Binding-site contacts:
Ligand atom C6 contacts residue VAL197 of chain 1.D at 4.2 Å (hydrophobic).
Ligand atom O3 contacts residue ARG195 of chain 1.D at 2.6 Å (salt-bridge).
Ligand atom O3 contacts residue SER214 of chain 1.D at 4.4 Å.
Ligand atom O7 contacts residue ARG195 of chain 1.D at 3.9 Å.
Ligand atom C8 contacts residue PHE215 of chain 1.D at 4.1 Å (hydrophobic).
Ligand atom C3 contacts residue SER214 of chain 1.D at 3.7 Å.
Ligand atom N2 contacts residue ASN152 of chain 1.D at 3.0 Å (h-bond).
Ligand atom O5 contacts residue ASN152 of chain 1.D at 2.3 Å (h-bond).
Ligand atom C7 contacts residue ARG199 of chain 1.D at 4.2 Å.
Ligand atom C3 contacts residue ASN152 of chain 1.D at 3.8 Å.
Ligand atom C2 contacts residue ASN152 of chain 1.D at 2.5 Å.
Ligand atom C8 contacts residue ARG216 of chain 1.D at 4.0 Å.
Ligand atom C3 contacts residue ARG195 of chain 1.D at 3.7 Å.
Ligand atom C1 contacts residue SER214 of chain 1.D at 3.8 Å.
Ligand atom O7 contacts residue SER212 of chain 1.D at 4.3 Å.
Ligand atom C2 contacts residue SER214 of chain 1.D at 4.0 Å.
Ligand atom C5 contacts residue ASN152 of chain 1.D at 3.6 Å.
Ligand atom C8 contacts residue GLU193 of chain 1.D at 3.9 Å.
Ligand atom C1 contacts residue ASN152 of chain 1.D at 1.4 Å.
Ligand atom C8 contacts residue ARG195 of chain 1.D at 4.0 Å.
Ligand atom O5 contacts residue VAL197 of chain 1.D at 3.8 Å.
Ligand atom N2 contacts residue SER214 of chain 1.D at 3.3 Å.
Ligand atom O7 contacts residue VAL197 of chain 1.D at 4.3 Å.
Ligand atom C8 contacts residue HIS194 of chain 1.D at 4.0 Å.
Ligand atom C8 contacts residue SER214 of chain 1.D at 3.7 Å.
Ligand atom C2 contacts residue ARG195 of chain 1.D at 3.7 Å.
Ligand atom O6 contacts residue ARG195 of chain 1.D at 3.3 Å.
Ligand atom O7 contacts residue ARG199 of chain 1.D at 3.9 Å.
Ligand atom N2 contacts residue ARG195 of chain 1.D at 3.7 Å.
Ligand atom C5 contacts residue VAL197 of chain 1.D at 4.4 Å (hydrophobic).
Ligand atom C7 contacts residue ARG195 of chain 1.D at 3.8 Å.
Ligand atom C2 contacts residue VAL197 of chain 1.D at 4.3 Å (hydrophobic).
Ligand atom C8 contacts residue ARG199 of chain 1.D at 3.5 Å.
Ligand atom O7 contacts residue GLU193 of chain 1.D at 4.3 Å.
Ligand atom C4 contacts residue ASN152 of chain 1.D at 4.2 Å.
Ligand atom O7 contacts residue ASN152 of chain 1.D at 3.3 Å (h-bond).
Ligand atom C7 contacts residue ARG216 of chain 1.D at 4.0 Å.
Ligand atom O7 contacts residue ARG216 of chain 1.D at 3.1 Å (salt-bridge).
Ligand atom C7 contacts residue SER214 of chain 1.D at 4.1 Å.
Ligand atom C7 contacts residue ASN152 of chain 1.D at 3.4 Å.

Sequence of chain 1.D:
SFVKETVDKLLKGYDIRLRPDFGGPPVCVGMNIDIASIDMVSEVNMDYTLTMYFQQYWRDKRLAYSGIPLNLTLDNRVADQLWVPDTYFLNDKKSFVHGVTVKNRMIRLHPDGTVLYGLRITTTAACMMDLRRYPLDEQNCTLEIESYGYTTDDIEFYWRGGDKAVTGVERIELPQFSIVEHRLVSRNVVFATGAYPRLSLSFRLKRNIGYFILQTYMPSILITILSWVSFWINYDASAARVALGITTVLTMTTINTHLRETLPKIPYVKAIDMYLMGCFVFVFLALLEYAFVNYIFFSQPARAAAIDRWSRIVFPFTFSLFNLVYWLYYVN

A small-molecule ligand and the protein it binds are described below.
Small molecule (SMILES): CC(=O)N[C@H]1[C@H](O[C@H]2[C@H](O)[C@@H](NC(C)=O)CO[C@@H]2CO)O[C@H](CO)[C@@H](O[C@@H]2O[C@H](CO)[C@@H](O)[C@H](O)[C@@H]2O)[C@@H]1O